The small molecule below binds the protein below.
Small molecule (SMILES): CC(=O)N[C@H]1[C@H](O[C@H]2[C@H](O)[C@@H](NC(C)=O)CO[C@@H]2CO)O[C@H](CO)[C@@H](O)[C@@H]1O

Sequence of chain 37.BA:
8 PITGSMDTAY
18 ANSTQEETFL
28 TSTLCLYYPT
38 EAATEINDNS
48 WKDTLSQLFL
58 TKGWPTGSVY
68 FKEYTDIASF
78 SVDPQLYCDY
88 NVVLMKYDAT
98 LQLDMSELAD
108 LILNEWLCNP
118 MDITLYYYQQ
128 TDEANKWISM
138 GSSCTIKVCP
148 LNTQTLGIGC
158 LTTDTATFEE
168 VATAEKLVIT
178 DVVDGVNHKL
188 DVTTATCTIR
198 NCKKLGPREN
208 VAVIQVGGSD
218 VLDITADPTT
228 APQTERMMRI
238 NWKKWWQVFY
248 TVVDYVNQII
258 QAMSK

Binding-site contacts:
Ligand atom O7 contacts residue ASN19 of chain 37.BA at 4.2 Å.
Ligand atom O5 contacts residue ASN19 of chain 37.BA at 2.5 Å (h-bond).
Ligand atom C7 contacts residue ASN19 of chain 37.BA at 3.8 Å.
Ligand atom C1 contacts residue ASN19 of chain 37.BA at 1.6 Å.
Ligand atom C3 contacts residue ASN19 of chain 37.BA at 4.0 Å.
Ligand atom C8 contacts residue TYR17 of chain 37.BA at 4.4 Å (hydrophobic).
Ligand atom C2 contacts residue ASN19 of chain 37.BA at 2.9 Å.
Ligand atom C4 contacts residue ASN19 of chain 37.BA at 4.4 Å.
Ligand atom C5 contacts residue ASN19 of chain 37.BA at 3.5 Å.
Ligand atom N2 contacts residue ASN19 of chain 37.BA at 3.2 Å (h-bond).